Binding-site contacts:
Ligand atom C1 contacts residue TRP250 of chain 1.A at 3.9 Å (hydrophobic).
Ligand atom C8 contacts residue LEU220 of chain 1.A at 3.7 Å (hydrophobic).
Ligand atom C3 contacts residue TRP250 of chain 1.A at 3.8 Å (hydrophobic).
Ligand atom C8 contacts residue TRP250 of chain 1.A at 4.1 Å (hydrophobic).
Ligand atom C2 contacts residue ASN224 of chain 1.A at 2.5 Å.
Ligand atom C5 contacts residue TRP250 of chain 1.A at 4.1 Å (hydrophobic).
Ligand atom O4 contacts residue TRP250 of chain 1.A at 4.3 Å.
Ligand atom N2 contacts residue ALA223 of chain 1.A at 4.0 Å.
Ligand atom C7 contacts residue ASN224 of chain 1.A at 3.7 Å.
Ligand atom C2 contacts residue TRP250 of chain 1.A at 4.3 Å (hydrophobic).
Ligand atom O5 contacts residue TRP250 of chain 1.A at 4.4 Å.
Ligand atom O3 contacts residue TRP250 of chain 1.A at 4.3 Å.
Ligand atom C5 contacts residue ASN224 of chain 1.A at 3.6 Å.
Ligand atom N2 contacts residue ASN224 of chain 1.A at 2.9 Å (h-bond).
Ligand atom C8 contacts residue ALA223 of chain 1.A at 3.5 Å (hydrophobic).
Ligand atom C4 contacts residue TRP250 of chain 1.A at 4.3 Å (hydrophobic).
Ligand atom C7 contacts residue ALA223 of chain 1.A at 4.1 Å (hydrophobic).
Ligand atom O7 contacts residue ASN224 of chain 1.A at 4.0 Å.
Ligand atom O5 contacts residue ASN224 of chain 1.A at 2.4 Å (h-bond).
Ligand atom N2 contacts residue TRP250 of chain 1.A at 3.8 Å.
Ligand atom C3 contacts residue ASN224 of chain 1.A at 3.8 Å.
Ligand atom C4 contacts residue ASN224 of chain 1.A at 4.2 Å.
Ligand atom C1 contacts residue ASN224 of chain 1.A at 1.4 Å.

This small molecule binds to this protein.
Small molecule (SMILES): CC(=O)N[C@@H]1[C@@H](O)[C@H](O)[C@@H](CO)O[C@H]1O

Sequence of chain 1.A:
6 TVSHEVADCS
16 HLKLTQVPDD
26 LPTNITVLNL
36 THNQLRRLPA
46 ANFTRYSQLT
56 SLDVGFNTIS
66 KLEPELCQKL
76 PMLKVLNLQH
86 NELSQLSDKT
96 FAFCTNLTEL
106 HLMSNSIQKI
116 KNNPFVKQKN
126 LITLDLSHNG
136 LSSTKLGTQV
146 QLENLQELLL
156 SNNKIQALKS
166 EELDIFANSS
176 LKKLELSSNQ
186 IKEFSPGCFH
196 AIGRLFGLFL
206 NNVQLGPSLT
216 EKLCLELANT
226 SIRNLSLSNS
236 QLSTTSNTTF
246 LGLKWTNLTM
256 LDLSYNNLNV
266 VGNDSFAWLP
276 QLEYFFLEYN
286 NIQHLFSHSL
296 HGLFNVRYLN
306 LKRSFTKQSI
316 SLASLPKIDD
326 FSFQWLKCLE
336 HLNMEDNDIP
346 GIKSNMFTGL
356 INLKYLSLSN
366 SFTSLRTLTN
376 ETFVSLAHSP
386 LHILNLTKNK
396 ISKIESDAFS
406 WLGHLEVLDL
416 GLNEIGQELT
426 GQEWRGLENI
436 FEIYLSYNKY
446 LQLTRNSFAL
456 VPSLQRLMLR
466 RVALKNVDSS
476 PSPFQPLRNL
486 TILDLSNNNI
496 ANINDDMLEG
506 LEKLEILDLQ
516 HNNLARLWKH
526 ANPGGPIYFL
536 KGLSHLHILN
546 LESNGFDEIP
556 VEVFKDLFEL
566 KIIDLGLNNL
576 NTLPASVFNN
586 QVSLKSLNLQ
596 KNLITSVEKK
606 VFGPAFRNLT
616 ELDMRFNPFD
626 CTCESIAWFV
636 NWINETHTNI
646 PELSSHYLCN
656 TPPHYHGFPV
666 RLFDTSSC